This small molecule binds to this protein.
Small molecule (SMILES): CC(=O)N[C@@H]1[C@@H](O)[C@H](O)[C@@H](CO)O[C@H]1O

Binding-site contacts:
Ligand atom C6 contacts residue MET262 of chain 1.A at 3.7 Å (hydrophobic).
Ligand atom C2 contacts residue ASN236 of chain 1.A at 2.4 Å.
Ligand atom N2 contacts residue ASN236 of chain 1.A at 2.9 Å (h-bond).
Ligand atom O6 contacts residue PHE288 of chain 1.A at 4.5 Å.
Ligand atom O5 contacts residue ASN236 of chain 1.A at 2.4 Å (h-bond).
Ligand atom C1 contacts residue ASN236 of chain 1.A at 1.4 Å.
Ligand atom C5 contacts residue MET262 of chain 1.A at 4.2 Å (hydrophobic).
Ligand atom O7 contacts residue ASN236 of chain 1.A at 4.4 Å.
Ligand atom C7 contacts residue ASN236 of chain 1.A at 4.0 Å.
Ligand atom C4 contacts residue ASN236 of chain 1.A at 4.2 Å.
Ligand atom O6 contacts residue MET262 of chain 1.A at 4.2 Å.
Ligand atom C5 contacts residue ASN236 of chain 1.A at 3.6 Å.
Ligand atom O5 contacts residue MET262 of chain 1.A at 3.6 Å.
Ligand atom C3 contacts residue ASN236 of chain 1.A at 3.8 Å.

Sequence of chain 1.A:
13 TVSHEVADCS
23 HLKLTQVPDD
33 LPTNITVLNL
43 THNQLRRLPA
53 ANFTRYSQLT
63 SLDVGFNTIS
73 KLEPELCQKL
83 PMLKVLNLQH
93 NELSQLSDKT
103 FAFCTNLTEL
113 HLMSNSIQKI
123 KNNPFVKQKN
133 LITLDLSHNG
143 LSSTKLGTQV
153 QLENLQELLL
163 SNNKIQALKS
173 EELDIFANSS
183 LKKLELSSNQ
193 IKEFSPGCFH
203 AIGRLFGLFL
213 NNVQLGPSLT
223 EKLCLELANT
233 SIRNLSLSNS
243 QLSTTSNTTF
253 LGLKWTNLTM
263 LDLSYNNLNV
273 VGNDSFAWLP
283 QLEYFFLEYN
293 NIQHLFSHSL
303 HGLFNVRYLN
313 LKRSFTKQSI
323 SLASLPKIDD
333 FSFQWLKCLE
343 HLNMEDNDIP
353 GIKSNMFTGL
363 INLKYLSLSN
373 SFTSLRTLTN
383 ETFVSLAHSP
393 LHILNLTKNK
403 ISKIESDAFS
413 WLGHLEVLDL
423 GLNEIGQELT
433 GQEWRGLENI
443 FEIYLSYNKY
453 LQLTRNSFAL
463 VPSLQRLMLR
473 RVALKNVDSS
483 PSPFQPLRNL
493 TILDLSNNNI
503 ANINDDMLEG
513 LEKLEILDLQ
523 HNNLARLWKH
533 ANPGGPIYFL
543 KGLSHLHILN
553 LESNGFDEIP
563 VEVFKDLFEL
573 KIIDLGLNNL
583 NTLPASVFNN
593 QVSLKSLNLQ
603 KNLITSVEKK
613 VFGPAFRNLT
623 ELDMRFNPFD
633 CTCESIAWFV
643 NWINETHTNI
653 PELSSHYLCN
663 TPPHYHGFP